Binding-site contacts:
Ligand atom OD2 contacts residue LEU234 of chain 2.D at 4.0 Å.
Ligand atom OXT contacts residue LYS221 of chain 2.C at 3.2 Å (salt-bridge).
Ligand atom CG contacts residue LYS221 of chain 2.C at 4.3 Å.
Ligand atom CA contacts residue ASP233 of chain 2.D at 4.3 Å.
Ligand atom OD2 contacts residue SER232 of chain 2.D at 4.0 Å.
Ligand atom OD1 contacts residue TYR244 of chain 2.C at 3.3 Å (h-bond).
Ligand atom OD1 contacts residue ASP233 of chain 2.D at 4.1 Å.
Ligand atom OD2 contacts residue TYR244 of chain 2.C at 2.7 Å (h-bond).
Ligand atom OD1 contacts residue LEU234 of chain 2.D at 4.0 Å.
Ligand atom CG contacts residue TYR244 of chain 2.C at 3.4 Å (hydrophobic).
Ligand atom CG contacts residue LEU234 of chain 2.D at 3.8 Å (hydrophobic).
Ligand atom CG contacts residue SER232 of chain 2.D at 3.5 Å.
Ligand atom CB contacts residue LEU234 of chain 2.D at 4.0 Å (hydrophobic).
Ligand atom C contacts residue LYS221 of chain 2.C at 4.4 Å.
Ligand atom OD2 contacts residue LYS221 of chain 2.C at 3.5 Å (salt-bridge).
Ligand atom OD1 contacts residue SER232 of chain 2.D at 2.6 Å (h-bond).

Sequence of chain 2.C:
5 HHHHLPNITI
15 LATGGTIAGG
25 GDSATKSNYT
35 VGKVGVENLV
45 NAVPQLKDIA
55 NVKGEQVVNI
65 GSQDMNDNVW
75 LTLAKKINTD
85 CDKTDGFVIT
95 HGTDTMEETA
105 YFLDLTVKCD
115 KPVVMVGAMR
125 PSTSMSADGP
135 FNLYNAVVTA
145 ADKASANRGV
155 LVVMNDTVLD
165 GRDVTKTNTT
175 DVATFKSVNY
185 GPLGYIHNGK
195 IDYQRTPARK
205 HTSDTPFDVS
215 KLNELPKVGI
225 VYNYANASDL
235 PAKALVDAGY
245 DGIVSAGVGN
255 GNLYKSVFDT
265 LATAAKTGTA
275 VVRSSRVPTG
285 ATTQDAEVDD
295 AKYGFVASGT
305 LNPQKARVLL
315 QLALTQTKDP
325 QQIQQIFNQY

Sequence of chain 2.D:
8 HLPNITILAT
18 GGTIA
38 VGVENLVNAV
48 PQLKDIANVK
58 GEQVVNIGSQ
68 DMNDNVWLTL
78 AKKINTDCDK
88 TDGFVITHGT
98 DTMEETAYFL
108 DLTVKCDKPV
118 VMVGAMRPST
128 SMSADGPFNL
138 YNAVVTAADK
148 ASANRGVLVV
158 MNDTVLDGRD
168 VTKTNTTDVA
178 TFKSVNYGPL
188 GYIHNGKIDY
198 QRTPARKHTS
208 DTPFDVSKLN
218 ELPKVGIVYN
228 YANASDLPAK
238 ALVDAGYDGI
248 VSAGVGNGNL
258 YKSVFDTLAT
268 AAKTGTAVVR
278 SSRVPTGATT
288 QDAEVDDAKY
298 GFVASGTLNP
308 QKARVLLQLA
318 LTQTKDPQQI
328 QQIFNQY

A protein and the small-molecule ligand that binds it are described below.
Small molecule (SMILES): N[C@@H](CC(=O)O)C(=O)O